Binding-site contacts:
Ligand atom O1 contacts residue GLU114 of chain 1.A at 3.9 Å.
Ligand atom C7 contacts residue LYS77 of chain 1.A at 4.4 Å.
Ligand atom O2 contacts residue GLU147 of chain 1.A at 3.1 Å (salt-bridge).
Ligand atom O3 contacts residue LYS77 of chain 1.A at 3.6 Å.
Ligand atom C2 contacts residue LYS69 of chain 1.A at 3.7 Å.
Ligand atom O4 contacts residue SER169 of chain 1.A at 2.7 Å (h-bond).
Ligand atom O2 contacts residue GLU114 of chain 1.A at 3.1 Å (salt-bridge).
Ligand atom O3 contacts residue ILE149 of chain 1.A at 4.1 Å.
Ligand atom C3 contacts residue LYS69 of chain 1.A at 3.7 Å.
Ligand atom O2 contacts residue LYS69 of chain 1.A at 3.0 Å (salt-bridge).
Ligand atom O1 contacts residue MG1 of chain 1.C at 3.6 Å.
Ligand atom C7 contacts residue SER169 of chain 1.A at 3.5 Å.
Ligand atom O4 contacts residue ILE149 of chain 1.A at 4.3 Å.
Ligand atom C7 contacts residue PHE158 of chain 1.A at 3.8 Å (hydrophobic).
Ligand atom O2 contacts residue GLU116 of chain 1.A at 4.3 Å.
Ligand atom O2 contacts residue MG1 of chain 1.C at 2.2 Å.
Ligand atom C6 contacts residue PHE158 of chain 1.A at 4.0 Å (hydrophobic).
Ligand atom C2 contacts residue MG1 of chain 1.C at 3.3 Å.
Ligand atom O4 contacts residue SER151 of chain 1.A at 3.8 Å.
Ligand atom C3 contacts residue GLY71 of chain 1.A at 4.1 Å.
Ligand atom C5 contacts residue VAL163 of chain 1.A at 3.8 Å (hydrophobic).
Ligand atom O3 contacts residue PHE158 of chain 1.A at 3.9 Å.
Ligand atom O2 contacts residue ILE149 of chain 1.A at 3.8 Å.
Ligand atom O2 contacts residue GLY71 of chain 1.A at 4.1 Å.
Ligand atom C7 contacts residue ILE149 of chain 1.A at 4.4 Å (hydrophobic).
Ligand atom C2 contacts residue GLU147 of chain 1.A at 4.3 Å.
Ligand atom C6 contacts residue SER169 of chain 1.A at 3.6 Å.
Ligand atom C5 contacts residue ALA168 of chain 1.A at 3.7 Å (hydrophobic).
Ligand atom C2 contacts residue GLY71 of chain 1.A at 3.6 Å.
Ligand atom C2 contacts residue GLU114 of chain 1.A at 3.8 Å.
Ligand atom O1 contacts residue LEU72 of chain 1.A at 3.6 Å (h-bond).
Ligand atom C4 contacts residue ALA168 of chain 1.A at 4.1 Å (hydrophobic).
Ligand atom C5 contacts residue SER169 of chain 1.A at 3.3 Å.
Ligand atom C6 contacts residue VAL163 of chain 1.A at 4.0 Å (hydrophobic).
Ligand atom C6 contacts residue LYS77 of chain 1.A at 4.2 Å.
Ligand atom O1 contacts residue GLY71 of chain 1.A at 3.3 Å.
Ligand atom O4 contacts residue PHE158 of chain 1.A at 4.0 Å.
Ligand atom O1 contacts residue MET70 of chain 1.A at 4.3 Å.
Ligand atom O2 contacts residue MET70 of chain 1.A at 4.1 Å.
Ligand atom C3 contacts residue ALA168 of chain 1.A at 3.4 Å (hydrophobic).

The protein below binds the small molecule below.
Small molecule (SMILES): O=C(O)CCCCC(=O)O

Sequence of chain 1.A:
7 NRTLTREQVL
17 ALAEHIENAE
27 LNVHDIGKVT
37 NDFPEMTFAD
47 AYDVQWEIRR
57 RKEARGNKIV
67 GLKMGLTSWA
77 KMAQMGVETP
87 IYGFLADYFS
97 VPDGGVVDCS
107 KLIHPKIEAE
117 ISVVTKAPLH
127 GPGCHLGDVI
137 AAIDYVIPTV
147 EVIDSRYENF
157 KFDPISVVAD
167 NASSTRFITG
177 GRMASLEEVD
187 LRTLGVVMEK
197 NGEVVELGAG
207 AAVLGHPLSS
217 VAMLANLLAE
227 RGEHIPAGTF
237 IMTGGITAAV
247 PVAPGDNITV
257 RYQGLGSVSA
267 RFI